The small molecule below binds the protein below.
Small molecule (SMILES): OC[C@H]1O[C@@H](Oc2cc(/C=C/c3ccc(O)cc3)c3c(c2)O[C@H](c2ccc(O)cc2)[C@H]3c2cc(O)cc(O)c2)[C@H](O)[C@@H](O)[C@@H]1O

Binding-site contacts:
Ligand atom OB3 contacts residue GLU11 of chain 1.A at 2.7 Å (salt-bridge).
Ligand atom CB2 contacts residue GLN15 of chain 1.A at 3.1 Å.
Ligand atom CD2 contacts residue HIS13 of chain 1.A at 3.7 Å.
Ligand atom CB4 contacts residue GLU11 of chain 1.A at 4.5 Å.
Ligand atom CB2 contacts residue GLU11 of chain 1.A at 3.6 Å.
Ligand atom CE1 contacts residue TYR10 of chain 1.A at 3.6 Å (hydrophobic).
Ligand atom OG2 contacts residue HIS13 of chain 1.A at 4.2 Å.
Ligand atom CB2 contacts residue VAL12 of chain 1.A at 3.9 Å (hydrophobic).
Ligand atom CG4 contacts residue HIS13 of chain 1.A at 3.9 Å.
Ligand atom OB3 contacts residue PHE19 of chain 1.A at 3.0 Å.
Ligand atom CG5 contacts residue HIS13 of chain 1.A at 3.7 Å.
Ligand atom CB6 contacts residue GLN15 of chain 1.A at 4.4 Å.
Ligand atom OC4 contacts residue TYR10 of chain 1.A at 2.9 Å (h-bond).
Ligand atom OB3 contacts residue GLN15 of chain 1.A at 4.1 Å.
Ligand atom CB5 contacts residue TYR10 of chain 1.A at 4.0 Å (hydrophobic).
Ligand atom CG7 contacts residue HIS13 of chain 1.A at 3.5 Å.
Ligand atom CB4 contacts residue TYR10 of chain 1.A at 3.9 Å (hydrophobic).
Ligand atom CB3 contacts residue TYR10 of chain 1.A at 4.2 Å (hydrophobic).
Ligand atom CB3 contacts residue VAL12 of chain 1.A at 4.2 Å (hydrophobic).
Ligand atom CC4 contacts residue TYR10 of chain 1.A at 3.8 Å (hydrophobic).
Ligand atom CE5 contacts residue HIS13 of chain 1.A at 4.5 Å.
Ligand atom CB3 contacts residue GLU11 of chain 1.A at 3.4 Å.
Ligand atom CG1 contacts residue HIS13 of chain 1.A at 3.9 Å.
Ligand atom CB1 contacts residue GLN15 of chain 1.A at 3.5 Å.
Ligand atom CB1 contacts residue HIS13 of chain 1.A at 3.8 Å.
Ligand atom CC5 contacts residue TYR10 of chain 1.A at 3.4 Å (hydrophobic).
Ligand atom OC4 contacts residue GLY9 of chain 1.A at 3.5 Å.
Ligand atom CG9 contacts residue HIS13 of chain 1.A at 3.8 Å.
Ligand atom CE2 contacts residue TYR10 of chain 1.A at 4.3 Å (hydrophobic).
Ligand atom CB2 contacts residue HIS13 of chain 1.A at 4.0 Å.
Ligand atom CB1 contacts residue VAL12 of chain 1.A at 4.5 Å (hydrophobic).
Ligand atom CG8 contacts residue HIS13 of chain 1.A at 3.5 Å.
Ligand atom CD1 contacts residue HIS13 of chain 1.A at 3.6 Å.
Ligand atom CG3 contacts residue HIS13 of chain 1.A at 4.4 Å.
Ligand atom CB3 contacts residue PHE19 of chain 1.A at 4.1 Å (hydrophobic).
Ligand atom OF1 contacts residue HIS13 of chain 1.A at 3.9 Å.
Ligand atom OB3 contacts residue VAL12 of chain 1.A at 4.2 Å.
Ligand atom CG6 contacts residue HIS13 of chain 1.A at 3.6 Å.
Ligand atom CE6 contacts residue TYR10 of chain 1.A at 3.7 Å (hydrophobic).
Ligand atom CB3 contacts residue GLN15 of chain 1.A at 3.8 Å.

Sequence of chain 1.A:
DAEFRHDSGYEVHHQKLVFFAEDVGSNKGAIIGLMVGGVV